Sequence of chain 1.F:
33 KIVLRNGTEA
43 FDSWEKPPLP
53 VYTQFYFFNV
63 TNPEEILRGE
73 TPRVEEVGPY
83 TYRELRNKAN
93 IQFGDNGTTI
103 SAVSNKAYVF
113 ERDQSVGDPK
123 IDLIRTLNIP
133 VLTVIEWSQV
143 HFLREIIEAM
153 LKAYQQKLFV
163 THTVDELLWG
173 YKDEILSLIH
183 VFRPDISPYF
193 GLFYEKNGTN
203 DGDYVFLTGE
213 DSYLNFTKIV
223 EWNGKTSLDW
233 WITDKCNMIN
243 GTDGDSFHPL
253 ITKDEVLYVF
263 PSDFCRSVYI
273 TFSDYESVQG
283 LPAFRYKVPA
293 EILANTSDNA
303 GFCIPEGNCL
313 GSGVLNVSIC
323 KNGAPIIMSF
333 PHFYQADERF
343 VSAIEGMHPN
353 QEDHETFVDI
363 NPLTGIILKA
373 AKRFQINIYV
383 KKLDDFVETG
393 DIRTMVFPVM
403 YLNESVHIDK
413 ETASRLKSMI

Binding-site contacts:
Ligand atom O7 contacts residue SER407 of chain 1.F at 3.9 Å.
Ligand atom O4 contacts residue ASP355 of chain 1.F at 4.1 Å.
Ligand atom C2 contacts residue ASN405 of chain 1.F at 2.4 Å.
Ligand atom C2 contacts residue GLN56 of chain 1.F at 3.6 Å.
Ligand atom O7 contacts residue TYR58 of chain 1.F at 3.4 Å.
Ligand atom C5 contacts residue TYR58 of chain 1.F at 3.4 Å (hydrophobic).
Ligand atom C5 contacts residue ASN405 of chain 1.F at 3.6 Å.
Ligand atom C8 contacts residue TYR58 of chain 1.F at 3.8 Å (hydrophobic).
Ligand atom O6 contacts residue ARG375 of chain 1.F at 3.2 Å (salt-bridge).
Ligand atom C7 contacts residue ASN405 of chain 1.F at 3.4 Å.
Ligand atom O5 contacts residue ASN405 of chain 1.F at 2.3 Å (h-bond).
Ligand atom C8 contacts residue SER407 of chain 1.F at 3.4 Å.
Ligand atom C1 contacts residue ASN405 of chain 1.F at 1.4 Å.
Ligand atom C3 contacts residue GLN56 of chain 1.F at 4.0 Å.
Ligand atom C1 contacts residue TYR58 of chain 1.F at 3.8 Å (hydrophobic).
Ligand atom C5 contacts residue ARG375 of chain 1.F at 3.9 Å.
Ligand atom C7 contacts residue GLN56 of chain 1.F at 3.5 Å.
Ligand atom C3 contacts residue ASN405 of chain 1.F at 3.8 Å.
Ligand atom C2 contacts residue ARG375 of chain 1.F at 4.0 Å.
Ligand atom C8 contacts residue GLU78 of chain 1.F at 3.5 Å.
Ligand atom C6 contacts residue TYR403 of chain 1.F at 4.0 Å (hydrophobic).
Ligand atom O6 contacts residue ASP355 of chain 1.F at 2.3 Å (salt-bridge).
Ligand atom C7 contacts residue TYR58 of chain 1.F at 4.0 Å (hydrophobic).
Ligand atom C6 contacts residue ASP355 of chain 1.F at 3.4 Å.
Ligand atom C8 contacts residue TYR403 of chain 1.F at 3.8 Å (hydrophobic).
Ligand atom O7 contacts residue ASN405 of chain 1.F at 3.2 Å (h-bond).
Ligand atom C1 contacts residue GLN56 of chain 1.F at 3.5 Å.
Ligand atom C1 contacts residue ARG375 of chain 1.F at 3.5 Å.
Ligand atom N2 contacts residue ASN405 of chain 1.F at 3.0 Å (h-bond).
Ligand atom C3 contacts residue TYR58 of chain 1.F at 3.6 Å (hydrophobic).
Ligand atom C4 contacts residue TYR58 of chain 1.F at 3.8 Å (hydrophobic).
Ligand atom O5 contacts residue TYR58 of chain 1.F at 4.0 Å.
Ligand atom C6 contacts residue ARG375 of chain 1.F at 4.0 Å.
Ligand atom C7 contacts residue SER407 of chain 1.F at 3.8 Å.
Ligand atom O4 contacts residue TYR58 of chain 1.F at 3.9 Å.
Ligand atom N2 contacts residue GLN56 of chain 1.F at 2.9 Å (h-bond).
Ligand atom C5 contacts residue ASP355 of chain 1.F at 3.6 Å.
Ligand atom O5 contacts residue ARG375 of chain 1.F at 2.8 Å (salt-bridge).
Ligand atom C3 contacts residue ASP355 of chain 1.F at 3.6 Å.
Ligand atom C8 contacts residue GLN56 of chain 1.F at 3.6 Å.

The protein below binds the small molecule below.
Small molecule (SMILES): CC(=O)N[C@H]1[C@H](O[C@H]2[C@H](O)[C@@H](NC(C)=O)CO[C@@H]2CO)O[C@H](CO)[C@@H](O[C@@H]2O[C@H](CO[C@H]3O[C@H](CO)[C@@H](O)[C@H](O)[C@@H]3O)[C@@H](O)[C@H](O[C@H]3O[C@H](CO)[C@@H](O)[C@H](O)[C@@H]3O)[C@@H]2O)[C@@H]1O